A protein and the small-molecule ligand that binds it are described below.
Small molecule (SMILES): CC(=O)N[C@@H]1[C@@H](O)[C@H](O)[C@@H](CO)O[C@H]1O

Binding-site contacts:
Ligand atom C1 contacts residue ASN603 of chain 1.B at 1.4 Å.
Ligand atom O7 contacts residue ASN603 of chain 1.B at 3.6 Å (h-bond).
Ligand atom N2 contacts residue ASN603 of chain 1.B at 2.7 Å (h-bond).
Ligand atom O5 contacts residue ASN603 of chain 1.B at 2.4 Å (h-bond).
Ligand atom C5 contacts residue ASN603 of chain 1.B at 3.7 Å.
Ligand atom C4 contacts residue ASN603 of chain 1.B at 4.2 Å.
Ligand atom O7 contacts residue THR604 of chain 1.B at 3.9 Å.
Ligand atom C7 contacts residue ASN603 of chain 1.B at 3.5 Å.
Ligand atom C2 contacts residue ASN603 of chain 1.B at 2.4 Å.
Ligand atom O6 contacts residue ASN603 of chain 1.B at 3.8 Å.
Ligand atom C8 contacts residue ASN603 of chain 1.B at 4.5 Å.
Ligand atom C3 contacts residue ASN603 of chain 1.B at 3.7 Å.

Sequence of chain 1.B:
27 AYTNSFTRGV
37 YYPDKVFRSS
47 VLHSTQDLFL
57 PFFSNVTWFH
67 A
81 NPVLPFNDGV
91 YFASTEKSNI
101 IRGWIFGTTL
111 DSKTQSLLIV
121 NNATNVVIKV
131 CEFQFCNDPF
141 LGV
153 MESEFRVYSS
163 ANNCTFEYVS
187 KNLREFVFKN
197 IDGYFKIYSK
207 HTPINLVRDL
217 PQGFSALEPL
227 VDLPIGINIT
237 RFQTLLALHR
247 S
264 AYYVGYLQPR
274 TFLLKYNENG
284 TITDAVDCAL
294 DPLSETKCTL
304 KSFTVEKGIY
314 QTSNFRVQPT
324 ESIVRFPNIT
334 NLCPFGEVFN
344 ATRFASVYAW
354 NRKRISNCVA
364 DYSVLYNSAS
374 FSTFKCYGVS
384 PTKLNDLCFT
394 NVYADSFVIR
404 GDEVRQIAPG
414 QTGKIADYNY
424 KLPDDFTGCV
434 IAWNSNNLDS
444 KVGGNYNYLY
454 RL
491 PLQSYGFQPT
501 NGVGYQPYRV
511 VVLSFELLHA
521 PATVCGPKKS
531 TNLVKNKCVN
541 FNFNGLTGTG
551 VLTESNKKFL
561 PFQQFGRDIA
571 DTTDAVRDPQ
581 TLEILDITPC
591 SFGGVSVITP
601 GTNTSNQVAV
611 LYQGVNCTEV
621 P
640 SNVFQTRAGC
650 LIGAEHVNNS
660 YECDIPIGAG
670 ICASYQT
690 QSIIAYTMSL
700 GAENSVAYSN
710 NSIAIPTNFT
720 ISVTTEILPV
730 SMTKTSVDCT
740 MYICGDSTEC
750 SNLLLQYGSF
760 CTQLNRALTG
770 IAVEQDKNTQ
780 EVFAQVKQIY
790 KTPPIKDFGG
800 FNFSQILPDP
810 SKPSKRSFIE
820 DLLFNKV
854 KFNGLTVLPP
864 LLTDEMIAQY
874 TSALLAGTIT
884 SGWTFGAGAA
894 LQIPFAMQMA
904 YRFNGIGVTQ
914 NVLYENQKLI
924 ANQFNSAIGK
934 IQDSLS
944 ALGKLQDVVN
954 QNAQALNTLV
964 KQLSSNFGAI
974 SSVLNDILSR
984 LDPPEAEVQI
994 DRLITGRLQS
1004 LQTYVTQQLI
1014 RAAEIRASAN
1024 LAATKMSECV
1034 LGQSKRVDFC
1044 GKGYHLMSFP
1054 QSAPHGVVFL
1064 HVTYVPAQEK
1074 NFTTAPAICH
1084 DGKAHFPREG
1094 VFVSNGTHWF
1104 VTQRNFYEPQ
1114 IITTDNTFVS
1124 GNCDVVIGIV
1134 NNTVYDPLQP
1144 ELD